This small molecule binds to this protein.
Small molecule (SMILES): CC[C@H](C)[C@H](NC(=O)[C@H](C)N)C(=O)N[C@H](C(=O)N[C@@H](Cc1ccccc1)C(=O)NCC(=O)NCC(=O)N1CCC[C@H]1C(=O)N[C@@H](C)C=O)[C@@H](C)O

Binding-site contacts:
Ligand atom CA contacts residue TYR59 of chain 1.B at 3.5 Å (hydrophobic).
Ligand atom CA contacts residue PHE149 of chain 1.B at 3.0 Å (hydrophobic).
Ligand atom N contacts residue ARG57 of chain 1.B at 2.8 Å (salt-bridge).
Ligand atom O contacts residue ASN147 of chain 1.B at 3.3 Å (h-bond).
Ligand atom CA contacts residue TYR150 of chain 1.B at 3.6 Å (hydrophobic).
Ligand atom O contacts residue ASN147 of chain 1.B at 3.6 Å.
Ligand atom OG1 contacts residue LYS148 of chain 1.B at 3.5 Å.
Ligand atom O contacts residue PHE149 of chain 1.B at 3.5 Å (h-bond).
Ligand atom O contacts residue PHE149 of chain 1.B at 2.8 Å (h-bond).
Ligand atom O contacts residue GLU142 of chain 1.B at 3.5 Å.
Ligand atom CE2 contacts residue PHE40 of chain 1.B at 3.6 Å (hydrophobic).
Ligand atom C contacts residue PHE149 of chain 1.B at 3.4 Å (hydrophobic).
Ligand atom O contacts residue TYR150 of chain 1.B at 3.4 Å.
Ligand atom CA contacts residue ASN147 of chain 1.B at 3.3 Å.
Ligand atom CA contacts residue ARG57 of chain 1.B at 3.5 Å.
Ligand atom CE1 contacts residue PHE40 of chain 1.B at 3.8 Å (hydrophobic).
Ligand atom C contacts residue ASN147 of chain 1.B at 3.6 Å.
Ligand atom CB contacts residue PHE149 of chain 1.B at 3.6 Å (hydrophobic).
Ligand atom CE2 contacts residue GLN43 of chain 1.B at 3.8 Å.
Ligand atom C contacts residue PHE149 of chain 1.B at 3.9 Å (hydrophobic).
Ligand atom C contacts residue TYR150 of chain 1.B at 3.8 Å (hydrophobic).
Ligand atom CD1 contacts residue PHE149 of chain 1.B at 3.7 Å (hydrophobic).
Ligand atom CD2 contacts residue GLN43 of chain 1.B at 3.4 Å.
Ligand atom O contacts residue LYS148 of chain 1.B at 3.1 Å.
Ligand atom N contacts residue PHE149 of chain 1.B at 2.9 Å (h-bond).
Ligand atom CZ contacts residue VAL36 of chain 1.B at 3.8 Å (hydrophobic).
Ligand atom CB contacts residue PHE58 of chain 1.B at 3.8 Å (hydrophobic).
Ligand atom N contacts residue LYS148 of chain 1.B at 3.9 Å.
Ligand atom CE1 contacts residue PHE149 of chain 1.B at 3.9 Å (hydrophobic).
Ligand atom N contacts residue ASN147 of chain 1.B at 2.9 Å (h-bond).
Ligand atom O contacts residue LYS148 of chain 1.B at 3.6 Å.
Ligand atom CZ contacts residue PHE40 of chain 1.B at 3.5 Å (hydrophobic).
Ligand atom CD1 contacts residue PRO31 of chain 1.B at 3.9 Å (hydrophobic).
Ligand atom CG contacts residue PHE40 of chain 1.B at 3.8 Å (hydrophobic).
Ligand atom CA contacts residue LYS148 of chain 1.B at 3.9 Å.
Ligand atom CB contacts residue GLU142 of chain 1.B at 3.9 Å.
Ligand atom CD contacts residue TYR150 of chain 1.B at 3.8 Å (hydrophobic).
Ligand atom N contacts residue PHE58 of chain 1.B at 3.9 Å.
Ligand atom C contacts residue ARG57 of chain 1.B at 3.5 Å.
Ligand atom CD1 contacts residue PHE40 of chain 1.B at 3.7 Å (hydrophobic).

Sequence of chain 1.B:
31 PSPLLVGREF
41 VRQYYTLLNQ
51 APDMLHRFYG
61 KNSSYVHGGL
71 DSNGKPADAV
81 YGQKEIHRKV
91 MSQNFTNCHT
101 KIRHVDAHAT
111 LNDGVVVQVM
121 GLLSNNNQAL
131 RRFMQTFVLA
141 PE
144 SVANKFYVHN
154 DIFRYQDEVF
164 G